Sequence of chain 24.A:
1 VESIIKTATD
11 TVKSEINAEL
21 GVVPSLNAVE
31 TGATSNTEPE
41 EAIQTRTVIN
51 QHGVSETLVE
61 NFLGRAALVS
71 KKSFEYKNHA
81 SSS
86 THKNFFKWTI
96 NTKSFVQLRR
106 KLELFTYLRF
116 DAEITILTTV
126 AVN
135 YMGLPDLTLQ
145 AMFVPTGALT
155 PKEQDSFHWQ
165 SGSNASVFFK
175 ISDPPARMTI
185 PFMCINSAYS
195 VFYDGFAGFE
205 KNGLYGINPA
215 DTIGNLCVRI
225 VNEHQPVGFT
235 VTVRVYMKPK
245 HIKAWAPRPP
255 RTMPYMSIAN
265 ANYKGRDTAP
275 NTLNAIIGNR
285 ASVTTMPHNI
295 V

Sequence of chain 24.C:
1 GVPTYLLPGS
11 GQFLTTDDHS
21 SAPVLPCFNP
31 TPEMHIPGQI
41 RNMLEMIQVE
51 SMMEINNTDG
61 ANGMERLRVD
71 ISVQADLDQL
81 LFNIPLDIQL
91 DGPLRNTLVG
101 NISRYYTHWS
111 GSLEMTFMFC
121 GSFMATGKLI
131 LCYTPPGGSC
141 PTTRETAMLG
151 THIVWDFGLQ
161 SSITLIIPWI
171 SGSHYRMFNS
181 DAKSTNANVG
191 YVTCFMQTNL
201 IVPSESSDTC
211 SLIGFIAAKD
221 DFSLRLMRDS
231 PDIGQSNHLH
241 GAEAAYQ

Binding-site contacts:
Ligand atom O4 contacts residue ASP232 of chain 24.C at 2.8 Å (salt-bridge).
Ligand atom C11 contacts residue GLY234 of chain 24.C at 3.8 Å.
Ligand atom O2 contacts residue GLY282 of chain 24.A at 3.8 Å.
Ligand atom C11 contacts residue ASP232 of chain 24.C at 3.6 Å.
Ligand atom C6 contacts residue ALA273 of chain 24.A at 3.8 Å (hydrophobic).
Ligand atom C10 contacts residue ASN275 of chain 24.A at 3.3 Å.
Ligand atom O5 contacts residue ASN283 of chain 24.A at 3.7 Å.
Ligand atom C10 contacts residue PRO231 of chain 24.C at 3.8 Å (hydrophobic).
Ligand atom C11 contacts residue ILE233 of chain 24.C at 3.6 Å (hydrophobic).
Ligand atom C4 contacts residue ASP232 of chain 24.C at 3.4 Å.
Ligand atom C6 contacts residue ASN283 of chain 24.A at 3.8 Å.
Ligand atom C5 contacts residue PRO231 of chain 24.C at 3.7 Å (hydrophobic).
Ligand atom O6 contacts residue GLY282 of chain 24.A at 3.5 Å.
Ligand atom C5 contacts residue ASN283 of chain 24.A at 3.8 Å.
Ligand atom C4 contacts residue ASN275 of chain 24.A at 3.7 Å.
Ligand atom C6 contacts residue GLY282 of chain 24.A at 3.6 Å.
Ligand atom O6 contacts residue PRO274 of chain 24.A at 3.6 Å.
Ligand atom C2 contacts residue ASP91 of chain 24.C at 3.2 Å.
Ligand atom O6 contacts residue ASN283 of chain 24.A at 3.0 Å (h-bond).
Ligand atom C5 contacts residue GLY282 of chain 24.A at 3.8 Å.
Ligand atom O10 contacts residue ASN275 of chain 24.A at 3.0 Å (h-bond).
Ligand atom O1B contacts residue ARG104 of chain 24.C at 3.0 Å (salt-bridge).
Ligand atom O4 contacts residue ASN275 of chain 24.A at 3.0 Å (h-bond).
Ligand atom C1 contacts residue ASN283 of chain 24.A at 3.4 Å.
Ligand atom O4 contacts residue PRO231 of chain 24.C at 3.9 Å.
Ligand atom O4 contacts residue ARG95 of chain 24.C at 3.5 Å.
Ligand atom O10 contacts residue ARG270 of chain 24.A at 3.6 Å.
Ligand atom C5 contacts residue PRO274 of chain 24.A at 3.9 Å (hydrophobic).
Ligand atom O7 contacts residue PRO274 of chain 24.A at 3.6 Å.
Ligand atom C4 contacts residue PRO231 of chain 24.C at 3.6 Å (hydrophobic).
Ligand atom N5 contacts residue PRO231 of chain 24.C at 3.0 Å (h-bond).
Ligand atom O2 contacts residue PRO274 of chain 24.A at 3.4 Å.
Ligand atom C11 contacts residue PRO231 of chain 24.C at 3.5 Å (hydrophobic).
Ligand atom C5 contacts residue ASN275 of chain 24.A at 3.5 Å.
Ligand atom O3 contacts residue ASP91 of chain 24.C at 3.5 Å.
Ligand atom O2 contacts residue ASP91 of chain 24.C at 2.5 Å (salt-bridge).
Ligand atom N5 contacts residue ASN275 of chain 24.A at 3.4 Å (h-bond).
Ligand atom C3 contacts residue ARG104 of chain 24.C at 3.8 Å.
Ligand atom O6 contacts residue ALA273 of chain 24.A at 3.7 Å.
Ligand atom C1 contacts residue ARG104 of chain 24.C at 3.8 Å.

A small-molecule ligand and the protein it binds are described below.
Small molecule (SMILES): CC(=O)N[C@@H]1[C@@H](O)[C@H](O[C@@H]2O[C@H](CO)[C@H](O)[C@H](O[C@]3(C(=O)O)C[C@H](O)[C@@H](NC(C)=O)[C@H]([C@H](O)[C@H](O)CO)O3)[C@H]2O)[C@@H](CO)O[C@H]1O